Sequence of chain 1.A:
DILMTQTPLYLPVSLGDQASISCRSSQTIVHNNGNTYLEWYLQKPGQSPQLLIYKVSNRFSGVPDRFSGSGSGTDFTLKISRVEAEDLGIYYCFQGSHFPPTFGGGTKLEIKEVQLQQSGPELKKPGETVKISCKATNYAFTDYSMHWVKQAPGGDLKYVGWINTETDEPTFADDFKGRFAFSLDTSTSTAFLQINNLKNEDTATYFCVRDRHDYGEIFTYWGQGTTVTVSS

The protein below binds the small molecule below.
Small molecule (SMILES): CC[C@H](C)[C@H](NC(=O)[C@H](CCC(N)=O)NC(=O)[C@@H]1CCCN1)C(=O)N[C@H](C(=O)N[C@@H](CC(C)C)C(=O)N[C@H](C=O)CC1=CN=C2C=CC=CC12)[C@@H](C)O

Binding-site contacts:
Ligand atom NE2 contacts residue ASP158 of chain 1.A at 3.2 Å (salt-bridge).
Ligand atom O contacts residue HIS31 of chain 1.A at 3.3 Å (h-bond).
Ligand atom CZ3 contacts residue TYR174 of chain 1.A at 3.2 Å (hydrophobic).
Ligand atom CA contacts residue SER160 of chain 1.A at 3.4 Å.
Ligand atom CB contacts residue ASP226 of chain 1.A at 3.6 Å.
Ligand atom CG2 contacts residue SER160 of chain 1.A at 3.6 Å.
Ligand atom CA contacts residue ASP158 of chain 1.A at 3.0 Å.
Ligand atom CB contacts residue HIS31 of chain 1.A at 3.5 Å.
Ligand atom C contacts residue HIS31 of chain 1.A at 3.5 Å.
Ligand atom CD contacts residue SER160 of chain 1.A at 3.6 Å.
Ligand atom O contacts residue ASP158 of chain 1.A at 3.6 Å (salt-bridge).
Ligand atom CB contacts residue ASP229 of chain 1.A at 3.3 Å.
Ligand atom CG contacts residue ASN179 of chain 1.A at 3.5 Å.
Ligand atom CG contacts residue ASP229 of chain 1.A at 3.0 Å.
Ligand atom O contacts residue HIS228 of chain 1.A at 3.1 Å.
Ligand atom NE2 contacts residue TYR159 of chain 1.A at 3.4 Å (h-bond).
Ligand atom CD2 contacts residue ASN33 of chain 1.A at 3.2 Å.
Ligand atom N contacts residue ASP158 of chain 1.A at 2.4 Å (salt-bridge).
Ligand atom CD2 contacts residue HIS31 of chain 1.A at 3.2 Å.
Ligand atom CB contacts residue PHE99 of chain 1.A at 3.4 Å (hydrophobic).
Ligand atom CD contacts residue TYR159 of chain 1.A at 3.3 Å (hydrophobic).
Ligand atom CD1 contacts residue ASP226 of chain 1.A at 3.2 Å.
Ligand atom CD contacts residue ASP229 of chain 1.A at 3.7 Å.
Ligand atom CD2 contacts residue TYR37 of chain 1.A at 3.3 Å (hydrophobic).
Ligand atom CD contacts residue ASN179 of chain 1.A at 3.4 Å.
Ligand atom N contacts residue SER160 of chain 1.A at 3.2 Å (h-bond).
Ligand atom NE2 contacts residue THR180 of chain 1.A at 3.0 Å (h-bond).
Ligand atom CH2 contacts residue HIS162 of chain 1.A at 3.6 Å.
Ligand atom CA contacts residue HIS228 of chain 1.A at 3.6 Å.
Ligand atom OE1 contacts residue SER160 of chain 1.A at 2.8 Å (h-bond).
Ligand atom C contacts residue ASP158 of chain 1.A at 3.0 Å.
Ligand atom CA contacts residue HIS31 of chain 1.A at 3.3 Å.
Ligand atom NE2 contacts residue THR157 of chain 1.A at 2.7 Å (h-bond).
Ligand atom N contacts residue ASP158 of chain 1.A at 3.2 Å (salt-bridge).
Ligand atom NE1 contacts residue GLY96 of chain 1.A at 2.7 Å (h-bond).
Ligand atom OE1 contacts residue THR180 of chain 1.A at 2.9 Å (h-bond).
Ligand atom CZ3 contacts residue HIS162 of chain 1.A at 3.4 Å.
Ligand atom OE1 contacts residue ASN179 of chain 1.A at 3.2 Å.
Ligand atom CG2 contacts residue TRP177 of chain 1.A at 3.2 Å (hydrophobic).
Ligand atom CD1 contacts residue GLY96 of chain 1.A at 3.6 Å.